Binding-site contacts:
Ligand atom CG contacts residue SER63 of chain 2.B at 3.5 Å.
Ligand atom CA contacts residue VAL21 of chain 2.B at 3.4 Å (hydrophobic).
Ligand atom CD contacts residue SER63 of chain 2.B at 3.7 Å.
Ligand atom O contacts residue VAL19 of chain 2.B at 3.4 Å (h-bond).
Ligand atom C contacts residue PRO67 of chain 2.B at 3.5 Å (hydrophobic).
Ligand atom CB contacts residue LEU65 of chain 2.B at 3.6 Å (hydrophobic).
Ligand atom CG1 contacts residue VAL61 of chain 2.B at 3.5 Å (hydrophobic).
Ligand atom CA contacts residue LEU65 of chain 2.B at 3.5 Å (hydrophobic).
Ligand atom CB contacts residue VAL19 of chain 2.B at 3.6 Å (hydrophobic).
Ligand atom CG2 contacts residue SER63 of chain 2.B at 3.8 Å.
Ligand atom C contacts residue VAL19 of chain 2.B at 3.8 Å (hydrophobic).
Ligand atom N contacts residue SER63 of chain 2.B at 2.9 Å (h-bond).
Ligand atom N contacts residue VAL19 of chain 2.B at 2.8 Å (h-bond).
Ligand atom CB contacts residue SER63 of chain 2.B at 3.4 Å.
Ligand atom OE2 contacts residue VAL22 of chain 2.B at 3.5 Å.
Ligand atom CG1 contacts residue THR62 of chain 2.B at 3.8 Å.
Ligand atom O contacts residue ALA64 of chain 2.B at 3.2 Å.
Ligand atom CG1 contacts residue VAL21 of chain 2.B at 3.8 Å (hydrophobic).
Ligand atom CG2 contacts residue VAL19 of chain 2.B at 3.6 Å (hydrophobic).
Ligand atom OG contacts residue ALA64 of chain 2.B at 3.9 Å.
Ligand atom O contacts residue LEU65 of chain 2.B at 3.3 Å (h-bond).
Ligand atom CG1 contacts residue PRO58 of chain 2.B at 3.9 Å (hydrophobic).
Ligand atom C contacts residue LEU65 of chain 2.B at 3.4 Å (hydrophobic).
Ligand atom CA contacts residue VAL19 of chain 2.B at 3.5 Å (hydrophobic).
Ligand atom OE1 contacts residue LYS20 of chain 2.B at 3.6 Å.
Ligand atom N contacts residue VAL21 of chain 2.B at 3.1 Å (h-bond).
Ligand atom O contacts residue SER63 of chain 2.B at 3.2 Å (h-bond).
Ligand atom O contacts residue PRO67 of chain 2.B at 3.4 Å.
Ligand atom O contacts residue LEU65 of chain 2.B at 3.0 Å (h-bond).
Ligand atom C contacts residue VAL21 of chain 2.B at 3.7 Å (hydrophobic).
Ligand atom CD1 contacts residue PRO58 of chain 2.B at 3.3 Å (hydrophobic).
Ligand atom C contacts residue SER63 of chain 2.B at 3.8 Å.
Ligand atom CA contacts residue SER63 of chain 2.B at 3.7 Å.
Ligand atom CG1 contacts residue SER63 of chain 2.B at 3.8 Å.
Ligand atom O contacts residue VAL21 of chain 2.B at 2.8 Å (h-bond).
Ligand atom OE2 contacts residue LYS20 of chain 2.B at 3.4 Å (salt-bridge).
Ligand atom CA contacts residue SER63 of chain 2.B at 3.7 Å.
Ligand atom CD contacts residue LYS20 of chain 2.B at 3.5 Å.
Ligand atom N contacts residue LEU65 of chain 2.B at 2.9 Å (h-bond).
Ligand atom O contacts residue LYS20 of chain 2.B at 3.2 Å.

Sequence of chain 2.B:
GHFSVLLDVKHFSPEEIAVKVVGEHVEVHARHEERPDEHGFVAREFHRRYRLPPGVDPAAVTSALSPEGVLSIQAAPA

This protein binds this small molecule.
Small molecule (SMILES): CC[C@H](C)[C@H](NC(=O)[C@@H](N)CCC(=O)O)C(=O)N1CCC[C@H]1C(=O)N[C@H](C(=O)N1CCC[C@H]1C(=O)N[C@H](C(=O)N[C@@H](CCC(N)=O)C(=O)N1CCC[C@H]1C(=O)N[C@H](C=O)CO)C(C)C)C(C)C